Binding-site contacts:
Ligand atom C1 contacts residue ASP770 of chain 1.A at 4.3 Å.
Ligand atom C8 contacts residue ASN683 of chain 1.C at 4.5 Å.
Ligand atom N2 contacts residue ASN683 of chain 1.C at 2.8 Å (h-bond).
Ligand atom O5 contacts residue ASN683 of chain 1.C at 2.5 Å (h-bond).
Ligand atom C2 contacts residue ASN683 of chain 1.C at 2.5 Å.
Ligand atom C1 contacts residue ASN683 of chain 1.C at 1.4 Å.
Ligand atom C5 contacts residue ASN683 of chain 1.C at 3.7 Å.
Ligand atom C4 contacts residue ASN683 of chain 1.C at 4.3 Å.
Ligand atom O7 contacts residue ASN683 of chain 1.C at 3.7 Å.
Ligand atom C3 contacts residue ASN683 of chain 1.C at 3.8 Å.
Ligand atom C7 contacts residue ASN683 of chain 1.C at 3.5 Å.

A protein and the small-molecule ligand that binds it are described below.
Small molecule (SMILES): CC(=O)N[C@@H]1[C@@H](O)[C@H](O)[C@@H](CO)O[C@H]1O

Sequence of chain 1.A:
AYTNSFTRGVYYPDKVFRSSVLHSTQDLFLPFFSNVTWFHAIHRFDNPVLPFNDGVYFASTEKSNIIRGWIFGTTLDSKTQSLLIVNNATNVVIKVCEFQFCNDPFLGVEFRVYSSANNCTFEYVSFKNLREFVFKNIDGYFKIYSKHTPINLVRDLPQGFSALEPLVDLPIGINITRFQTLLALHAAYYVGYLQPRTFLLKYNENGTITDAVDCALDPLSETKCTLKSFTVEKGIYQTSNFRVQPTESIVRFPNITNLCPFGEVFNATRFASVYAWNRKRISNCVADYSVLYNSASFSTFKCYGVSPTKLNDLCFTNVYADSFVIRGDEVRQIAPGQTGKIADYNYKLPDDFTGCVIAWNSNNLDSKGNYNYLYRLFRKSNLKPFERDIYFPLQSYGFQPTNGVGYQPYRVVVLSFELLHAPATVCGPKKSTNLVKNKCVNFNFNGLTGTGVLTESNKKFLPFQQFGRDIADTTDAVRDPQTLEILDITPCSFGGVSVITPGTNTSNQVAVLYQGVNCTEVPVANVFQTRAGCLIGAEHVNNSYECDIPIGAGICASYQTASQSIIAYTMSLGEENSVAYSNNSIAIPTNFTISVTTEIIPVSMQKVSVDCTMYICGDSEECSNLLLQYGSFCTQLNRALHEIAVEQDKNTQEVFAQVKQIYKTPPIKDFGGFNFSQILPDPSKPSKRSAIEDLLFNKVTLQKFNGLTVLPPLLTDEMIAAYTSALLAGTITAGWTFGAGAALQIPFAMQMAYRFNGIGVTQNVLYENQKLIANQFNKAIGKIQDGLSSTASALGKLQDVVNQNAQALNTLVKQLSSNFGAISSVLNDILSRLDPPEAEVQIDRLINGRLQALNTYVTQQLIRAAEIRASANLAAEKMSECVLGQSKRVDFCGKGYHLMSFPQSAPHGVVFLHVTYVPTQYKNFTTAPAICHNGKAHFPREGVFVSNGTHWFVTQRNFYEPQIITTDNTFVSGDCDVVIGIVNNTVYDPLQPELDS

Sequence of chain 1.C:
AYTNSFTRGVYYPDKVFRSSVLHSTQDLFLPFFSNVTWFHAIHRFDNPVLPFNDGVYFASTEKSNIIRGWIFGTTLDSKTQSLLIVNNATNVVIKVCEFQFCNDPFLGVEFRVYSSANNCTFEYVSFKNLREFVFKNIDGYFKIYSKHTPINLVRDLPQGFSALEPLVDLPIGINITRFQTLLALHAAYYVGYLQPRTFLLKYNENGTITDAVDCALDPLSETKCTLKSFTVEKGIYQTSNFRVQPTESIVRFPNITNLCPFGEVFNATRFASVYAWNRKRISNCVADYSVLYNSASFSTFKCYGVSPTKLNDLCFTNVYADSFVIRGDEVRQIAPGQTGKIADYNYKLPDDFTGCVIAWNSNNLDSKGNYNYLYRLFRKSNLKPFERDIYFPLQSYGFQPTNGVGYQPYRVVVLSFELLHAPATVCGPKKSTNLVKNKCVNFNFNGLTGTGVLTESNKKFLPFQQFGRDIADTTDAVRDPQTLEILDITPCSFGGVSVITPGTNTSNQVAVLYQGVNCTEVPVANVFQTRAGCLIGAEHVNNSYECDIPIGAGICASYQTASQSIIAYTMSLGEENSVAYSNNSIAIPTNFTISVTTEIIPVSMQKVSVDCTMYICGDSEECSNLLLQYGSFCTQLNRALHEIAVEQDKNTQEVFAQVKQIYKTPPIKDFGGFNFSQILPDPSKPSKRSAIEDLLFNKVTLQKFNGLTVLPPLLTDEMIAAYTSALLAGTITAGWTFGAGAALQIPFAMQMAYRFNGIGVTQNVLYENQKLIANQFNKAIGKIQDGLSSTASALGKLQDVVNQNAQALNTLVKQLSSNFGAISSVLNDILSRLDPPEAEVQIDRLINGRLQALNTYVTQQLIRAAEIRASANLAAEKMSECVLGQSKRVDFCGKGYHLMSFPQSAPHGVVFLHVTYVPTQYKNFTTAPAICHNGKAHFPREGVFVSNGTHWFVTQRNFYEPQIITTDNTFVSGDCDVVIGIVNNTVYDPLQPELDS